This small molecule binds to this protein.
Small molecule (SMILES): CC(=O)N[C@@H]1[C@@H](O)[C@H](O)[C@@H](CO)O[C@H]1O

Sequence of chain 1.C:
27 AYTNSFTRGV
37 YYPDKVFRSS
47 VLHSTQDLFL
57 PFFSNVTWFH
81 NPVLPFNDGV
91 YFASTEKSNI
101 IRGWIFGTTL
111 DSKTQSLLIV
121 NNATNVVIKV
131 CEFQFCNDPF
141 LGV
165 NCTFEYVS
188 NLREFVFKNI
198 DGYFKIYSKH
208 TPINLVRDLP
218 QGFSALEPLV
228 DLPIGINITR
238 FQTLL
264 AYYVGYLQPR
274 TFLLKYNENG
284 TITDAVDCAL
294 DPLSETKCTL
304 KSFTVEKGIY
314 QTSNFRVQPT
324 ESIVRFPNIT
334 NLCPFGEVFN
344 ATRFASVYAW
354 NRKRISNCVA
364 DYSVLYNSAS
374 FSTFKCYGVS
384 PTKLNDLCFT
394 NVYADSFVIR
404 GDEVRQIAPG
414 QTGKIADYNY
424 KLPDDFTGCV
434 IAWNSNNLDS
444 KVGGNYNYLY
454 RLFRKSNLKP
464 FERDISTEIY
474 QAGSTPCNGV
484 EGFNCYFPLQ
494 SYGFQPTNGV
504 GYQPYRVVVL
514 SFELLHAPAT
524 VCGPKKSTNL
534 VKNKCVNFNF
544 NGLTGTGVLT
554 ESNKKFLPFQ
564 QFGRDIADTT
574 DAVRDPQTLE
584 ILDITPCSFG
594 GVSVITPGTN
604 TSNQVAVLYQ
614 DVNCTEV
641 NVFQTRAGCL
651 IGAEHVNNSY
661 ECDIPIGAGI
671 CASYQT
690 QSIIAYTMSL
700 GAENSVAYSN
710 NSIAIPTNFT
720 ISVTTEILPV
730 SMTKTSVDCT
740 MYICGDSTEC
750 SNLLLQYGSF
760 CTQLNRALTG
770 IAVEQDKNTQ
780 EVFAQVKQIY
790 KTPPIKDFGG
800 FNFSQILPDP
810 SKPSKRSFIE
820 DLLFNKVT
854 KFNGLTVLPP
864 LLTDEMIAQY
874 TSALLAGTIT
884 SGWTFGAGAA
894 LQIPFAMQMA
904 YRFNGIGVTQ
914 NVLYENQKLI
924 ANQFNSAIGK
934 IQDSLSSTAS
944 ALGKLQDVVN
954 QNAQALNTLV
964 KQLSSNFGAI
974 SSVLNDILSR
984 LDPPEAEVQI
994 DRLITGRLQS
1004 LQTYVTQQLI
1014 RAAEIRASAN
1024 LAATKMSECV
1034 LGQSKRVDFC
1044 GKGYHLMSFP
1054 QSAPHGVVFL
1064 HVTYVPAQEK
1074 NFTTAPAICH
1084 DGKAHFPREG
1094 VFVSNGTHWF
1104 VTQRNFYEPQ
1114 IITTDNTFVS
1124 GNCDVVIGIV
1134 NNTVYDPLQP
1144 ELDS

Binding-site contacts:
Ligand atom C8 contacts residue GLN644 of chain 1.C at 4.4 Å.
Ligand atom C8 contacts residue VAL615 of chain 1.C at 4.4 Å (hydrophobic).
Ligand atom O5 contacts residue ASN616 of chain 1.C at 2.4 Å (h-bond).
Ligand atom C7 contacts residue ASN616 of chain 1.C at 3.1 Å.
Ligand atom C2 contacts residue ASN616 of chain 1.C at 2.4 Å.
Ligand atom C4 contacts residue ASN616 of chain 1.C at 4.2 Å.
Ligand atom C1 contacts residue ASN616 of chain 1.C at 1.4 Å.
Ligand atom C3 contacts residue ASN616 of chain 1.C at 3.8 Å.
Ligand atom C8 contacts residue ASN616 of chain 1.C at 4.3 Å.
Ligand atom O7 contacts residue ASN616 of chain 1.C at 3.0 Å (h-bond).
Ligand atom N2 contacts residue ASN616 of chain 1.C at 2.9 Å (h-bond).
Ligand atom C5 contacts residue ASN616 of chain 1.C at 3.7 Å.